Binding-site contacts:
Ligand atom C7 contacts residue ASN91 of chain 1.E at 4.2 Å.
Ligand atom O5 contacts residue ASN87 of chain 1.E at 4.1 Å.
Ligand atom C5 contacts residue ASN91 of chain 1.E at 3.7 Å.
Ligand atom C2 contacts residue ASN91 of chain 1.E at 2.4 Å.
Ligand atom O5 contacts residue ASN91 of chain 1.E at 2.4 Å (h-bond).
Ligand atom C1 contacts residue ASN91 of chain 1.E at 1.4 Å.
Ligand atom N2 contacts residue ASN91 of chain 1.E at 2.9 Å (h-bond).
Ligand atom C3 contacts residue ASN91 of chain 1.E at 3.8 Å.
Ligand atom C4 contacts residue ASN91 of chain 1.E at 4.1 Å.

Sequence of chain 1.E:
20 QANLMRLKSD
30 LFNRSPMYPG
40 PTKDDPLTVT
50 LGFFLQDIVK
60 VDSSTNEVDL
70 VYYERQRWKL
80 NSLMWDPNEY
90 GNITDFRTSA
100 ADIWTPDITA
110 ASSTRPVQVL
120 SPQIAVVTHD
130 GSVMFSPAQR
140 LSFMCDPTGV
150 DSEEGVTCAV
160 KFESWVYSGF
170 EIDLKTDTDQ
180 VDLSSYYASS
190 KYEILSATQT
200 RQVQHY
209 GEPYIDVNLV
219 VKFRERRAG

A small-molecule ligand and the protein it binds are described below.
Small molecule (SMILES): CC(=O)N[C@@H]1[C@@H](O)[C@H](O)[C@@H](CO)O[C@H]1O